Sequence of chain 2.A:
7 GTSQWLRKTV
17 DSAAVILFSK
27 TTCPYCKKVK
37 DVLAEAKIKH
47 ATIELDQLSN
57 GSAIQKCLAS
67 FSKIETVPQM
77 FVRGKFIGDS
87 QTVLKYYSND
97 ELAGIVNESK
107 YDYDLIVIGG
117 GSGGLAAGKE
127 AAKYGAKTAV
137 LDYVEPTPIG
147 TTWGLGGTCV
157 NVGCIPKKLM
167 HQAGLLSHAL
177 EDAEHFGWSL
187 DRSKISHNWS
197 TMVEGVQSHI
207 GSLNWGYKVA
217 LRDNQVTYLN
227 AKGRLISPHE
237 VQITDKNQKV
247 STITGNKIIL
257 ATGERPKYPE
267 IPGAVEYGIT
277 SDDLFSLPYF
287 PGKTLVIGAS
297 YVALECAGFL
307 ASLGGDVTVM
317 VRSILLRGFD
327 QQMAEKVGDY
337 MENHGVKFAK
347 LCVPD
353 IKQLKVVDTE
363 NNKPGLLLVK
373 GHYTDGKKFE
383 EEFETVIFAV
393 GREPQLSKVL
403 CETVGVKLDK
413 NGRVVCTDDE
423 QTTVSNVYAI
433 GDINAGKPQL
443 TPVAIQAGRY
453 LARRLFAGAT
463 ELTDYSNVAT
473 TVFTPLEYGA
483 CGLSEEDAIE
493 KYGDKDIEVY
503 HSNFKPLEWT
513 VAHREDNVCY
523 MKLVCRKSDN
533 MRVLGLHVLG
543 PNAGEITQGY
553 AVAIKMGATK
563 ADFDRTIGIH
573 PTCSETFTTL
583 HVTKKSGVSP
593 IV

The small molecule below binds the protein below.
Small molecule (SMILES): CC(CO)(CO)NC(=O)Nc1ccccc1

Binding-site contacts:
Ligand atom N2 contacts residue ASP335 of chain 2.A at 2.5 Å (salt-bridge).
Ligand atom C11 contacts residue LEU321 of chain 2.A at 4.1 Å (hydrophobic).
Ligand atom C7 contacts residue ASP335 of chain 2.A at 3.7 Å.
Ligand atom N2 contacts residue GLU331 of chain 2.A at 3.7 Å.
Ligand atom C2 contacts residue GLU331 of chain 2.A at 4.4 Å.
Ligand atom C8 contacts residue LEU321 of chain 2.A at 4.0 Å (hydrophobic).
Ligand atom O3 contacts residue ASP335 of chain 2.A at 4.2 Å.
Ligand atom C9 contacts residue LEU321 of chain 2.A at 3.8 Å (hydrophobic).
Ligand atom C1 contacts residue ASP335 of chain 2.A at 3.1 Å.
Ligand atom O1 contacts residue GLU331 of chain 2.A at 3.5 Å (salt-bridge).
Ligand atom N1 contacts residue GLU331 of chain 2.A at 4.1 Å.
Ligand atom C3 contacts residue GLU331 of chain 2.A at 3.2 Å.
Ligand atom C10 contacts residue LYS346 of chain 2.A at 4.4 Å.
Ligand atom C7 contacts residue GLY334 of chain 2.A at 3.9 Å.
Ligand atom C6 contacts residue LEU321 of chain 2.A at 4.4 Å (hydrophobic).
Ligand atom C6 contacts residue ASP335 of chain 2.A at 3.5 Å.
Ligand atom C7 contacts residue LYS346 of chain 2.A at 3.9 Å.
Ligand atom C8 contacts residue LYS346 of chain 2.A at 3.4 Å.
Ligand atom C6 contacts residue GLU331 of chain 2.A at 4.4 Å.
Ligand atom C9 contacts residue LYS346 of chain 2.A at 3.8 Å.
Ligand atom C8 contacts residue PHE344 of chain 2.A at 3.8 Å (hydrophobic).
Ligand atom C7 contacts residue LEU321 of chain 2.A at 4.3 Å (hydrophobic).
Ligand atom C5 contacts residue GLU331 of chain 2.A at 4.1 Å.
Ligand atom C10 contacts residue LEU321 of chain 2.A at 3.8 Å (hydrophobic).
Ligand atom N1 contacts residue ASP335 of chain 2.A at 2.8 Å (salt-bridge).
Ligand atom C2 contacts residue ASP335 of chain 2.A at 3.5 Å.
Ligand atom C9 contacts residue PHE344 of chain 2.A at 3.9 Å (hydrophobic).
Ligand atom O3 contacts residue GLU331 of chain 2.A at 4.3 Å.
Ligand atom C5 contacts residue ASP335 of chain 2.A at 3.1 Å.
Ligand atom C7 contacts residue GLU338 of chain 2.A at 4.2 Å.
Ligand atom C4 contacts residue ASP335 of chain 2.A at 4.5 Å.